Binding-site contacts:
Ligand atom C5 contacts residue ASN234 of chain 1.B at 3.6 Å.
Ligand atom C8 contacts residue ASN234 of chain 1.B at 3.4 Å.
Ligand atom O5 contacts residue ASN234 of chain 1.B at 2.3 Å (h-bond).
Ligand atom C8 contacts residue GLY232 of chain 1.B at 3.7 Å.
Ligand atom C1 contacts residue ASN234 of chain 1.B at 1.4 Å.
Ligand atom C2 contacts residue ASN234 of chain 1.B at 2.5 Å.
Ligand atom C3 contacts residue ASN234 of chain 1.B at 3.8 Å.
Ligand atom N2 contacts residue ASN234 of chain 1.B at 2.7 Å (h-bond).
Ligand atom O7 contacts residue ASN234 of chain 1.B at 3.7 Å.
Ligand atom C4 contacts residue ASN234 of chain 1.B at 4.2 Å.
Ligand atom C7 contacts residue ASN234 of chain 1.B at 3.1 Å.

Sequence of chain 1.B:
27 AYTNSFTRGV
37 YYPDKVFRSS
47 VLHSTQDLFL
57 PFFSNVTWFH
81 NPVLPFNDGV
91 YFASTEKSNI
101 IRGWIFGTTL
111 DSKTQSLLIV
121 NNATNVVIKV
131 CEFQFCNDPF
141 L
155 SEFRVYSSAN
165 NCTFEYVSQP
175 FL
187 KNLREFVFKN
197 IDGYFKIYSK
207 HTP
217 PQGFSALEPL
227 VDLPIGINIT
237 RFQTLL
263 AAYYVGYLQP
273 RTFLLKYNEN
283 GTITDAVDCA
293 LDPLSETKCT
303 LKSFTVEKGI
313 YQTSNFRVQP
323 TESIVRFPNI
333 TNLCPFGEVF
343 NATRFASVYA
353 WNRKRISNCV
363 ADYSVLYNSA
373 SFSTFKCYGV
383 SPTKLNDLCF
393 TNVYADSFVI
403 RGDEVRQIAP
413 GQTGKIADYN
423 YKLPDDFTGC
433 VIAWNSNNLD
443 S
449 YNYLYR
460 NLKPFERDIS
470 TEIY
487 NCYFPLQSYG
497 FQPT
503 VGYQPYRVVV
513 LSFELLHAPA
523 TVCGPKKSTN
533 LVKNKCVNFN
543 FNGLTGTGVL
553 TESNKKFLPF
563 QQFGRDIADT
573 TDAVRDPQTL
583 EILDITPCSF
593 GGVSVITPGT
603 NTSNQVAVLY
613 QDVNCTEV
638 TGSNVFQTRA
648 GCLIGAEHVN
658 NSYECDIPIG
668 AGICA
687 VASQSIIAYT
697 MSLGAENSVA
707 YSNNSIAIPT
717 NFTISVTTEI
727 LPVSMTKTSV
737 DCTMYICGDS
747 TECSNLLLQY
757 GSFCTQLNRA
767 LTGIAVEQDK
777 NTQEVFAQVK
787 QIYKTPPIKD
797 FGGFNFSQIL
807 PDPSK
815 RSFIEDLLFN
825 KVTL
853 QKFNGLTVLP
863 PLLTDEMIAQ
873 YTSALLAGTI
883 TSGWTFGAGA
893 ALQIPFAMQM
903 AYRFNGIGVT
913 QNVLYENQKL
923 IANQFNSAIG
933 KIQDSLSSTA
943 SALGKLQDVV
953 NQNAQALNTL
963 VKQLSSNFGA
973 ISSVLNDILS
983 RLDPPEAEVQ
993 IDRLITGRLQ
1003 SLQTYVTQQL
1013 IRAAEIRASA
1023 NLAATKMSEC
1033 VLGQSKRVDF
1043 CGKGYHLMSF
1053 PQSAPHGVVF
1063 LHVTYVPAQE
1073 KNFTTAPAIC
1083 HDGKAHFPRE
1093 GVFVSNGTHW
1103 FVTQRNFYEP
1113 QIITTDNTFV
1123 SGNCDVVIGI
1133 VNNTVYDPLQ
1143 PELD

This protein binds this small molecule.
Small molecule (SMILES): CC(=O)N[C@@H]1[C@@H](O)[C@H](O)[C@@H](CO)O[C@H]1O